This small molecule binds to this protein.
Small molecule (SMILES): CCCC[C@@H](C=O)NC(=O)[C@H](CC(C)C)NC(=O)[C@H](CC(C)C)NC(C)=O

Binding-site contacts:
Ligand atom C10 contacts residue MET22 of chain 1.J at 4.0 Å (hydrophobic).
Ligand atom CB2 contacts residue GLY47 of chain 1.J at 3.7 Å.
Ligand atom C3 contacts residue THR1 of chain 1.J at 1.2 Å.
Ligand atom O3 contacts residue THR1 of chain 1.J at 2.1 Å (h-bond).
Ligand atom CB3 contacts residue LYS33 of chain 1.J at 3.6 Å.
Ligand atom CD4 contacts residue GLY47 of chain 1.J at 3.6 Å.
Ligand atom CA3 contacts residue ARG19 of chain 1.J at 3.8 Å.
Ligand atom CA2 contacts residue GLY47 of chain 1.J at 3.0 Å.
Ligand atom C3 contacts residue LYS33 of chain 1.J at 3.5 Å.
Ligand atom CD1 contacts residue ASP115 of chain 1.K at 3.4 Å.
Ligand atom CB1 contacts residue ASP115 of chain 1.K at 3.6 Å.
Ligand atom C1 contacts residue VAL49 of chain 1.J at 3.9 Å (hydrophobic).
Ligand atom CB1 contacts residue VAL49 of chain 1.J at 3.5 Å (hydrophobic).
Ligand atom CG3 contacts residue VAL49 of chain 1.J at 3.8 Å (hydrophobic).
Ligand atom CA3 contacts residue THR1 of chain 1.J at 2.3 Å.
Ligand atom N3 contacts residue GLY47 of chain 1.J at 2.9 Å (h-bond).
Ligand atom CG1 contacts residue ASP115 of chain 1.K at 3.4 Å.
Ligand atom O2 contacts residue THR21 of chain 1.J at 3.1 Å (h-bond).
Ligand atom CD4 contacts residue SER48 of chain 1.J at 3.8 Å.
Ligand atom CE3 contacts residue LYS32 of chain 1.J at 3.7 Å.
Ligand atom O1 contacts residue GLY47 of chain 1.J at 3.9 Å.
Ligand atom O1 contacts residue VAL49 of chain 1.J at 3.0 Å (h-bond).
Ligand atom CD2 contacts residue THR21 of chain 1.J at 3.9 Å.
Ligand atom O1 contacts residue SER48 of chain 1.J at 3.4 Å.
Ligand atom CD1 contacts residue ILE121 of chain 1.K at 3.9 Å (hydrophobic).
Ligand atom CA1 contacts residue THR21 of chain 1.J at 3.5 Å.
Ligand atom N2 contacts residue THR21 of chain 1.J at 3.1 Å (h-bond).
Ligand atom CA3 contacts residue LYS33 of chain 1.J at 3.8 Å.
Ligand atom O2 contacts residue ALA20 of chain 1.J at 3.6 Å.
Ligand atom CD2 contacts residue ALA27 of chain 1.J at 3.6 Å (hydrophobic).
Ligand atom N3 contacts residue THR1 of chain 1.J at 3.4 Å (h-bond).
Ligand atom CE3 contacts residue THR45 of chain 1.J at 3.0 Å.
Ligand atom C19 contacts residue THR45 of chain 1.J at 3.0 Å.
Ligand atom CB3 contacts residue THR45 of chain 1.J at 3.9 Å.
Ligand atom C2 contacts residue GLY47 of chain 1.J at 3.4 Å.
Ligand atom C1 contacts residue THR21 of chain 1.J at 3.9 Å.
Ligand atom O28 contacts residue THR21 of chain 1.J at 3.8 Å.
Ligand atom C3 contacts residue ARG19 of chain 1.J at 3.8 Å.
Ligand atom CD1 contacts residue GLY119 of chain 1.K at 3.9 Å.
Ligand atom CB3 contacts residue THR1 of chain 1.J at 2.6 Å.

Sequence of chain 1.K:
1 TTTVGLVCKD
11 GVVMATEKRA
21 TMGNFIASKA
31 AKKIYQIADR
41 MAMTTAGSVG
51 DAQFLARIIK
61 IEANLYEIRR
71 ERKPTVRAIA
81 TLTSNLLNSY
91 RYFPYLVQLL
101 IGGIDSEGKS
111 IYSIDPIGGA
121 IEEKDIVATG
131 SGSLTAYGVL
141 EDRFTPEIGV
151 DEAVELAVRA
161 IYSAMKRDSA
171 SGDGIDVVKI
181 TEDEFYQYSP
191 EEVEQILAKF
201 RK

Sequence of chain 1.J:
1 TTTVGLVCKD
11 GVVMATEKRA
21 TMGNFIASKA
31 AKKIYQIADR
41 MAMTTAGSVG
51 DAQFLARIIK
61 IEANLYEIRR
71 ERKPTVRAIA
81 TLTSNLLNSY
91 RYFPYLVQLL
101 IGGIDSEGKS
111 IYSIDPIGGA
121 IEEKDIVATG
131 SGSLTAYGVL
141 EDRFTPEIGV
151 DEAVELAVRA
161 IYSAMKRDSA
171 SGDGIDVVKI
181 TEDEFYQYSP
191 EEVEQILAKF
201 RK